This small molecule binds to this protein.
Small molecule (SMILES): C[C@H]1CNCCc2ccc(Cl)cc21

Binding-site contacts:
Ligand atom C07 contacts residue VAL354 of chain 1.A at 3.9 Å (hydrophobic).
Ligand atom C04 contacts residue SER138 of chain 1.A at 2.5 Å.
Ligand atom C09 contacts residue SER138 of chain 1.A at 3.5 Å.
Ligand atom C08 contacts residue ASP134 of chain 1.A at 3.4 Å.
Ligand atom C05 contacts residue ASP134 of chain 1.A at 3.7 Å.
Ligand atom C01 contacts residue PHE327 of chain 1.A at 4.1 Å (hydrophobic).
Ligand atom N13 contacts residue TYR358 of chain 1.A at 3.8 Å.
Ligand atom C07 contacts residue TYR358 of chain 1.A at 4.5 Å (hydrophobic).
Ligand atom C01 contacts residue ASP134 of chain 1.A at 4.1 Å.
Ligand atom C04 contacts residue VAL135 of chain 1.A at 3.8 Å (hydrophobic).
Ligand atom C06 contacts residue VAL135 of chain 1.A at 4.2 Å (hydrophobic).
Ligand atom C06 contacts residue PHE327 of chain 1.A at 4.3 Å (hydrophobic).
Ligand atom C07 contacts residue PHE327 of chain 1.A at 4.5 Å (hydrophobic).
Ligand atom C05 contacts residue SER138 of chain 1.A at 3.2 Å.
Ligand atom N13 contacts residue VAL354 of chain 1.A at 4.5 Å.
Ligand atom N13 contacts residue SER138 of chain 1.A at 4.4 Å.
Ligand atom C03 contacts residue PHE328 of chain 1.A at 4.5 Å (hydrophobic).
Ligand atom C02 contacts residue SER138 of chain 1.A at 3.5 Å.
Ligand atom C11 contacts residue VAL135 of chain 1.A at 4.0 Å (hydrophobic).
Ligand atom C03 contacts residue VAL135 of chain 1.A at 4.3 Å (hydrophobic).
Ligand atom C02 contacts residue VAL135 of chain 1.A at 4.0 Å (hydrophobic).
Ligand atom CL12 contacts residue SER219 of chain 1.A at 3.8 Å.
Ligand atom N13 contacts residue ASP134 of chain 1.A at 3.1 Å (salt-bridge).
Ligand atom C09 contacts residue VAL135 of chain 1.A at 3.9 Å (hydrophobic).
Ligand atom C04 contacts residue ASP134 of chain 1.A at 3.6 Å.
Ligand atom C07 contacts residue ASP134 of chain 1.A at 3.2 Å.
Ligand atom C10 contacts residue VAL135 of chain 1.A at 4.3 Å (hydrophobic).

Sequence of chain 1.A:
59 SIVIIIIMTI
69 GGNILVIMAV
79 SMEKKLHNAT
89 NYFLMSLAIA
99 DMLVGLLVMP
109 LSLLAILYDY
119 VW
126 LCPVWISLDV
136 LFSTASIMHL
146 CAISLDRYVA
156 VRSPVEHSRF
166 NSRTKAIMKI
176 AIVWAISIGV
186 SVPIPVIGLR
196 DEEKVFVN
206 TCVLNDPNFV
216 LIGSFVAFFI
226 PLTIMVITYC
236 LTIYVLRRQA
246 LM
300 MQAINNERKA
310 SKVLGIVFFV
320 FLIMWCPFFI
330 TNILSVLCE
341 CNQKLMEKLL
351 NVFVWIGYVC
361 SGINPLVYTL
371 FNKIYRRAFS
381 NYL